Sequence of chain 1.M:
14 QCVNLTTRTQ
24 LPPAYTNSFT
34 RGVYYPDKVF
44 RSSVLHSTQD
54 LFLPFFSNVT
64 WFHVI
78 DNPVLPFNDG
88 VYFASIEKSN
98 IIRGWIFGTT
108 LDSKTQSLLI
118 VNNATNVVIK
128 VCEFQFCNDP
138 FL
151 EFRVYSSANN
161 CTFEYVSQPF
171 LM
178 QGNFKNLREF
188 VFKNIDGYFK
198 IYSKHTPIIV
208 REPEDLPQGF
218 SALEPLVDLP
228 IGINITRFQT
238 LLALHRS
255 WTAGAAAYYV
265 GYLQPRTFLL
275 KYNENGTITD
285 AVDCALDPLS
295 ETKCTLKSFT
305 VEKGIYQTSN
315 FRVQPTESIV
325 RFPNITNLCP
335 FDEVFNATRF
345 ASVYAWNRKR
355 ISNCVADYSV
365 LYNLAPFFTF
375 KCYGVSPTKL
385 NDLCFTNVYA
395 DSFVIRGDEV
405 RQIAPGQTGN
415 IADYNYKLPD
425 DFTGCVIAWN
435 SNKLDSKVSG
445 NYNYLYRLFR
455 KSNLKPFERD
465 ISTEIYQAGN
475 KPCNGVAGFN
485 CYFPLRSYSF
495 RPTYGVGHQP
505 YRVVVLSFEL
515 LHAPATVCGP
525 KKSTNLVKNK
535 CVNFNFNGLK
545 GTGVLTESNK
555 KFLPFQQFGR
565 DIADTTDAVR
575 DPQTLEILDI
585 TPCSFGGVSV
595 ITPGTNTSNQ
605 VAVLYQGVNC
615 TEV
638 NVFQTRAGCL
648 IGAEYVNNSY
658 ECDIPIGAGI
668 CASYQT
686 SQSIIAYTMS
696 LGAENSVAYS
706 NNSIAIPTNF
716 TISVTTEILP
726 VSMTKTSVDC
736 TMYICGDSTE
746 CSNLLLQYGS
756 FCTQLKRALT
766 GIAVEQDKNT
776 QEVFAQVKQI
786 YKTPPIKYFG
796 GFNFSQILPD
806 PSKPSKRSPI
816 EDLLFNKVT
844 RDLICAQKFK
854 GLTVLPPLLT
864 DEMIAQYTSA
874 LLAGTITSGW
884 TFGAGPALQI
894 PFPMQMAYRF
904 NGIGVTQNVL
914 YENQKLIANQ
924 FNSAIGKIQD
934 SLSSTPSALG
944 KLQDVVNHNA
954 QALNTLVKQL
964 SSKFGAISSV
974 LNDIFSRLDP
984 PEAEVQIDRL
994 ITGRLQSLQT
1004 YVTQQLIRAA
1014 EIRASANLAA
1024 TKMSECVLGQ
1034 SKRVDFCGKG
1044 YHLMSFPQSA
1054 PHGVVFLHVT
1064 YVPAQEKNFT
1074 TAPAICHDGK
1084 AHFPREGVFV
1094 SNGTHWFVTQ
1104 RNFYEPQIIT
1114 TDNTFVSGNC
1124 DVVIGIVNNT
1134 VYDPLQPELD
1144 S

The small molecule below binds the protein below.
Small molecule (SMILES): CC(=O)N[C@@H]1[C@@H](O)[C@H](O)[C@@H](CO)O[C@H]1O

Binding-site contacts:
Ligand atom C3 contacts residue ASN367 of chain 1.M at 3.1 Å.
Ligand atom C7 contacts residue ASN367 of chain 1.M at 3.8 Å.
Ligand atom C8 contacts residue LEU368 of chain 1.M at 3.8 Å (hydrophobic).
Ligand atom C8 contacts residue VAL364 of chain 1.M at 3.8 Å (hydrophobic).
Ligand atom C5 contacts residue ASN340 of chain 1.M at 3.6 Å.
Ligand atom O3 contacts residue VAL364 of chain 1.M at 3.7 Å.
Ligand atom C7 contacts residue ASP336 of chain 1.M at 3.8 Å.
Ligand atom O7 contacts residue VAL364 of chain 1.M at 4.4 Å.
Ligand atom C7 contacts residue LEU368 of chain 1.M at 4.1 Å (hydrophobic).
Ligand atom N2 contacts residue LEU368 of chain 1.M at 3.1 Å.
Ligand atom C2 contacts residue ASN367 of chain 1.M at 4.0 Å.
Ligand atom C7 contacts residue ASN340 of chain 1.M at 3.6 Å.
Ligand atom C3 contacts residue LEU368 of chain 1.M at 4.0 Å (hydrophobic).
Ligand atom O7 contacts residue PHE335 of chain 1.M at 4.3 Å.
Ligand atom C8 contacts residue PHE339 of chain 1.M at 3.8 Å (hydrophobic).
Ligand atom C1 contacts residue ASN340 of chain 1.M at 1.4 Å.
Ligand atom C7 contacts residue VAL364 of chain 1.M at 4.2 Å (hydrophobic).
Ligand atom C8 contacts residue ASN367 of chain 1.M at 3.9 Å.
Ligand atom O4 contacts residue ASN367 of chain 1.M at 3.4 Å (h-bond).
Ligand atom C2 contacts residue ASN340 of chain 1.M at 2.4 Å.
Ligand atom O5 contacts residue ASN340 of chain 1.M at 2.3 Å (h-bond).
Ligand atom O3 contacts residue ASN367 of chain 1.M at 2.9 Å (h-bond).
Ligand atom C4 contacts residue ASN340 of chain 1.M at 4.1 Å.
Ligand atom C4 contacts residue ASN367 of chain 1.M at 3.9 Å.
Ligand atom C1 contacts residue LEU368 of chain 1.M at 3.6 Å (hydrophobic).
Ligand atom C8 contacts residue PHE335 of chain 1.M at 4.2 Å (hydrophobic).
Ligand atom N2 contacts residue ASN340 of chain 1.M at 3.0 Å (h-bond).
Ligand atom C2 contacts residue LEU368 of chain 1.M at 3.8 Å (hydrophobic).
Ligand atom N2 contacts residue ASN367 of chain 1.M at 3.2 Å (h-bond).
Ligand atom O7 contacts residue ASN340 of chain 1.M at 3.7 Å.
Ligand atom C1 contacts residue ASP336 of chain 1.M at 4.2 Å.
Ligand atom O7 contacts residue ASP336 of chain 1.M at 2.9 Å (salt-bridge).
Ligand atom C3 contacts residue ASN340 of chain 1.M at 3.7 Å.
Ligand atom N2 contacts residue ASP336 of chain 1.M at 4.3 Å.
Ligand atom C2 contacts residue ASP336 of chain 1.M at 3.9 Å.